Sequence of chain 1.B:
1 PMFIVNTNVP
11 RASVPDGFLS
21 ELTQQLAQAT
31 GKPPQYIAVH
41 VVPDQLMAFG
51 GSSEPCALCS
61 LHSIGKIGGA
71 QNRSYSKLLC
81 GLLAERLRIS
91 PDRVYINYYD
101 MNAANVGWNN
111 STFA

Binding-site contacts:
Ligand atom C1 contacts residue TYR95 of chain 1.B at 3.4 Å (hydrophobic).
Ligand atom C2 contacts residue TYR95 of chain 1.B at 4.4 Å (hydrophobic).
Ligand atom S contacts residue MET2 of chain 1.C at 3.5 Å.
Ligand atom N contacts residue TYR95 of chain 1.B at 3.6 Å (h-bond).
Ligand atom C2 contacts residue ILE64 of chain 1.C at 3.9 Å (hydrophobic).
Ligand atom S contacts residue HIS62 of chain 1.C at 4.1 Å.
Ligand atom C1 contacts residue PRO1 of chain 1.C at 3.6 Å (hydrophobic).
Ligand atom C2 contacts residue PHE113 of chain 1.C at 3.5 Å (hydrophobic).
Ligand atom C3 contacts residue PHE113 of chain 1.C at 4.0 Å (hydrophobic).
Ligand atom C contacts residue MET2 of chain 1.C at 4.2 Å (hydrophobic).
Ligand atom C contacts residue TYR95 of chain 1.B at 4.4 Å (hydrophobic).
Ligand atom N contacts residue PRO1 of chain 1.C at 2.4 Å (h-bond).
Ligand atom C contacts residue TYR36 of chain 1.C at 3.8 Å (hydrophobic).
Ligand atom C3 contacts residue TYR36 of chain 1.C at 4.0 Å (hydrophobic).
Ligand atom C1 contacts residue PHE113 of chain 1.C at 3.7 Å (hydrophobic).
Ligand atom C4 contacts residue PHE113 of chain 1.C at 4.0 Å (hydrophobic).
Ligand atom S contacts residue PRO1 of chain 1.C at 2.6 Å (h-bond).
Ligand atom C1 contacts residue TYR36 of chain 1.C at 4.2 Å (hydrophobic).
Ligand atom N contacts residue TYR36 of chain 1.C at 3.4 Å (h-bond).
Ligand atom C contacts residue PRO1 of chain 1.C at 1.3 Å (hydrophobic).

Sequence of chain 1.C:
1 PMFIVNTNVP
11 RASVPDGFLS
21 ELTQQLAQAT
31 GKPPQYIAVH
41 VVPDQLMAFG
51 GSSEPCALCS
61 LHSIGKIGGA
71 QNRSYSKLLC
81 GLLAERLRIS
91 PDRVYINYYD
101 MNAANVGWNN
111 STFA

A protein and the small-molecule ligand that binds it are described below.
Small molecule (SMILES): C[S@@](=O)CCCCNC=S